Sequence of chain 1.EA:
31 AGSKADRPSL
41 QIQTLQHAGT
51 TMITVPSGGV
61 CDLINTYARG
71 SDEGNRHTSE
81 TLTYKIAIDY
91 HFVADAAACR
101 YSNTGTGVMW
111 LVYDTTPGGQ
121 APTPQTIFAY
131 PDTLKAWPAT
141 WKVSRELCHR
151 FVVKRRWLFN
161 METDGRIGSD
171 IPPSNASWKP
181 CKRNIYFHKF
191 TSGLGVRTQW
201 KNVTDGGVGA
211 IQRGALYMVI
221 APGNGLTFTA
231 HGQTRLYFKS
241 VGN

This protein binds this small molecule.
Small molecule (SMILES): Cc1cn([C@H]2C[C@H](O[P](=O)(O)OC[C@H]3O[C@@H](n4ccc(N)nc4=O)C[C@@H]3O[P](=O)(O)OC[C@H]3O[C@@H](n4ccc(N)nc4=O)C[C@@H]3O[P](=O)(O)OC[C@H]3O[C@@H](n4ccc(N)nc4=O)C[C@@H]3O[P](=O)(O)OC[C@H]3O[C@@H](n4cnc5c(N)ncnc54)C[C@@H]3O)[C@@H](CO[P](=O)(O)O[C@H]3C[C@H](n4cnc5c(N)ncnc54)O[C@@H]3CO[P](=O)(O)O[C@H]3C[C@H](n4cnc5c(N)ncnc54)O[C@@H]3CO[P](=O)(O)O[C@H]3C[C@H](n4cnc5c(N)ncnc54)O[C@@H]3CO[P](=O)(O)O[C@H]3C[C@H](n4cnc5c(N)ncnc54)O[C@@H]3COP(=O)=O)O2)c(=O)[nH]c1=O

Binding-site contacts:
Ligand atom N6 contacts residue PHE190 of chain 1.HA at 3.5 Å.
Ligand atom C2' contacts residue ARG155 of chain 1.EA at 3.1 Å.
Ligand atom P contacts residue ARG235 of chain 1.HA at 3.2 Å.
Ligand atom C2 contacts residue PHE190 of chain 1.HA at 4.2 Å (hydrophobic).
Ligand atom OP1 contacts residue HIS149 of chain 1.EA at 3.0 Å.
Ligand atom N3 contacts residue PHE190 of chain 1.HA at 3.9 Å.
Ligand atom C5' contacts residue ILE42 of chain 1.HA at 3.8 Å (hydrophobic).
Ligand atom OP2 contacts residue ARG235 of chain 1.HA at 2.5 Å (salt-bridge).
Ligand atom OP1 contacts residue ARG145 of chain 1.EA at 2.3 Å (salt-bridge).
Ligand atom C6 contacts residue PHE190 of chain 1.HA at 3.3 Å (hydrophobic).
Ligand atom O4 contacts residue LYS85 of chain 1.HA at 3.2 Å (salt-bridge).
Ligand atom O3' contacts residue SER39 of chain 1.HA at 4.1 Å.
Ligand atom N4 contacts residue TYR113 of chain 1.EA at 3.8 Å.
Ligand atom OP1 contacts residue ARG235 of chain 1.HA at 3.1 Å (salt-bridge).
Ligand atom C8 contacts residue PHE190 of chain 1.HA at 3.5 Å (hydrophobic).
Ligand atom C5 contacts residue PHE190 of chain 1.HA at 3.3 Å (hydrophobic).
Ligand atom OP2 contacts residue TYR237 of chain 1.HA at 2.7 Å (h-bond).
Ligand atom OP2 contacts residue ARG156 of chain 1.EA at 3.8 Å.
Ligand atom C2' contacts residue LEU40 of chain 1.HA at 4.0 Å (hydrophobic).
Ligand atom C4 contacts residue PHE190 of chain 1.HA at 3.4 Å (hydrophobic).
Ligand atom N1 contacts residue PHE190 of chain 1.HA at 3.7 Å.
Ligand atom OP2 contacts residue HIS149 of chain 1.EA at 3.3 Å.
Ligand atom C2' contacts residue TYR237 of chain 1.HA at 4.0 Å (hydrophobic).
Ligand atom C3' contacts residue ILE42 of chain 1.HA at 3.7 Å (hydrophobic).
Ligand atom C1' contacts residue ARG155 of chain 1.EA at 3.6 Å.
Ligand atom O3' contacts residue TYR237 of chain 1.HA at 3.6 Å.
Ligand atom C2' contacts residue LYS154 of chain 1.EA at 3.6 Å.
Ligand atom P contacts residue ARG145 of chain 1.EA at 3.7 Å.
Ligand atom C7 contacts residue LEU40 of chain 1.HA at 3.5 Å (hydrophobic).
Ligand atom N3 contacts residue LYS34 of chain 1.EA at 3.3 Å (salt-bridge).
Ligand atom P contacts residue HIS149 of chain 1.EA at 3.8 Å.
Ligand atom OP1 contacts residue ILE42 of chain 1.HA at 4.1 Å.
Ligand atom N9 contacts residue PHE190 of chain 1.HA at 3.7 Å.
Ligand atom C2 contacts residue LYS34 of chain 1.EA at 3.3 Å.
Ligand atom OP1 contacts residue VAL153 of chain 1.EA at 3.3 Å.
Ligand atom N7 contacts residue PHE190 of chain 1.HA at 3.5 Å.
Ligand atom O5' contacts residue HIS149 of chain 1.EA at 4.2 Å.
Ligand atom C7 contacts residue TYR237 of chain 1.HA at 4.1 Å (hydrophobic).
Ligand atom O3' contacts residue VAL153 of chain 1.EA at 4.1 Å.
Ligand atom P contacts residue TYR237 of chain 1.HA at 3.8 Å.

Sequence of chain 1.HA:
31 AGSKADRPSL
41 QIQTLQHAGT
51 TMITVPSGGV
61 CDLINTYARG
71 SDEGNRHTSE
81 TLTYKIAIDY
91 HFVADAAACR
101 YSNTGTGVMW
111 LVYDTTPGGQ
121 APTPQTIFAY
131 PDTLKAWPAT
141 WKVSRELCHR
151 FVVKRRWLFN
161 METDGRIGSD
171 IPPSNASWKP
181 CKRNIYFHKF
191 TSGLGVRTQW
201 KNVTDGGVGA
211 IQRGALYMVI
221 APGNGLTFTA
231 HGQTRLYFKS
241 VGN